Binding-site contacts:
Ligand atom OB contacts residue GLN6 of chain 1.L at 4.3 Å.
Ligand atom NB contacts residue CYS14 of chain 1.L at 3.8 Å.
Ligand atom CE contacts residue CYS7 of chain 1.L at 4.2 Å (hydrophobic).
Ligand atom CJ contacts residue CYS14 of chain 1.L at 2.8 Å (hydrophobic).
Ligand atom CH contacts residue CYS7 of chain 1.L at 1.9 Å (hydrophobic).
Ligand atom NA contacts residue CYS7 of chain 1.L at 3.8 Å.
Ligand atom CC contacts residue ALA10 of chain 1.L at 4.3 Å (hydrophobic).
Ligand atom CD contacts residue ALA10 of chain 1.L at 3.4 Å (hydrophobic).
Ligand atom CG contacts residue CYS7 of chain 1.L at 2.8 Å (hydrophobic).
Ligand atom CK contacts residue CYS14 of chain 1.L at 1.8 Å (hydrophobic).
Ligand atom OB contacts residue CYS7 of chain 1.L at 3.0 Å (h-bond).
Ligand atom CF contacts residue CYS7 of chain 1.L at 4.1 Å (hydrophobic).
Ligand atom CE contacts residue ALA10 of chain 1.L at 3.7 Å (hydrophobic).
Ligand atom NB contacts residue ALA10 of chain 1.L at 4.1 Å.
Ligand atom OA contacts residue CYS14 of chain 1.L at 3.1 Å (h-bond).
Ligand atom CD contacts residue ALA11 of chain 1.L at 4.5 Å (hydrophobic).

Sequence of chain 1.L:
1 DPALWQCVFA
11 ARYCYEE

The small molecule below binds the protein below.
Small molecule (SMILES): CC(=O)Nc1ccc(NC(C)=O)cc1